Sequence of chain 1.DB:
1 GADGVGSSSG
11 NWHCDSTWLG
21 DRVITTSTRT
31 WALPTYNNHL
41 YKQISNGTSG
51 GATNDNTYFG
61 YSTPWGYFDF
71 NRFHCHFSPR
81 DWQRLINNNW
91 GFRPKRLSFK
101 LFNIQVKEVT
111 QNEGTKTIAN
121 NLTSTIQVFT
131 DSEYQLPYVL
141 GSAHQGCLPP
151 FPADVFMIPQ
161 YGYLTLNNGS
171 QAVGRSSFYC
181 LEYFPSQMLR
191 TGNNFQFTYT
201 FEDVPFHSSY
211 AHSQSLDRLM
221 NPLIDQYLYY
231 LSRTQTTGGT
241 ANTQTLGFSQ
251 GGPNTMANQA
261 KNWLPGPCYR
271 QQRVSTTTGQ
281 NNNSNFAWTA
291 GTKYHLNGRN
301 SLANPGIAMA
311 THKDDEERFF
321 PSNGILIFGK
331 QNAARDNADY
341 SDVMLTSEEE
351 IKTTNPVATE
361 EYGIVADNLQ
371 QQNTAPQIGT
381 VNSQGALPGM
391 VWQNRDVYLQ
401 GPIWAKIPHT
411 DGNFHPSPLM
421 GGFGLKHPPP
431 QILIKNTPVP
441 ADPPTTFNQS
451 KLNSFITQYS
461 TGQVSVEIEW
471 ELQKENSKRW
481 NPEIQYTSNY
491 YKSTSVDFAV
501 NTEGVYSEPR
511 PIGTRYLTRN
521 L

Binding-site contacts:
Ligand atom O5' contacts residue DC1 of chain 1.OF at 2.5 Å (h-bond).
Ligand atom OP2 contacts residue DC1 of chain 1.OF at 2.5 Å (h-bond).
Ligand atom P contacts residue DC1 of chain 1.OF at 1.6 Å.
Ligand atom C1' contacts residue PRO416 of chain 1.DB at 4.3 Å (hydrophobic).
Ligand atom N9 contacts residue HIS415 of chain 1.DB at 4.3 Å.
Ligand atom C5 contacts residue PRO205 of chain 1.DB at 3.6 Å (hydrophobic).
Ligand atom N1 contacts residue PRO416 of chain 1.DB at 3.1 Å (h-bond).
Ligand atom C4' contacts residue DC1 of chain 1.OF at 4.5 Å.
Ligand atom N6 contacts residue PRO416 of chain 1.DB at 4.3 Å.
Ligand atom N3 contacts residue PRO416 of chain 1.DB at 3.5 Å.
Ligand atom C5 contacts residue HIS415 of chain 1.DB at 4.4 Å.
Ligand atom OP1 contacts residue DC1 of chain 1.OF at 2.5 Å (h-bond).
Ligand atom C2 contacts residue GLY424 of chain 1.DB at 4.2 Å.
Ligand atom C4 contacts residue PRO205 of chain 1.DB at 4.2 Å (hydrophobic).
Ligand atom N7 contacts residue PRO205 of chain 1.DB at 3.7 Å.
Ligand atom N6 contacts residue SER417 of chain 1.DB at 4.3 Å.
Ligand atom N6 contacts residue ASN394 of chain 1.DB at 4.0 Å.
Ligand atom N1 contacts residue VAL204 of chain 1.DB at 4.4 Å.
Ligand atom C6 contacts residue PRO416 of chain 1.DB at 3.7 Å (hydrophobic).
Ligand atom C8 contacts residue PRO205 of chain 1.DB at 4.3 Å (hydrophobic).
Ligand atom N7 contacts residue HIS415 of chain 1.DB at 3.6 Å.
Ligand atom N1 contacts residue PRO205 of chain 1.DB at 4.4 Å.
Ligand atom C2' contacts residue HIS415 of chain 1.DB at 4.3 Å.
Ligand atom C6 contacts residue PRO205 of chain 1.DB at 3.7 Å (hydrophobic).
Ligand atom C8 contacts residue HIS415 of chain 1.DB at 3.6 Å.
Ligand atom N9 contacts residue PRO416 of chain 1.DB at 4.4 Å.
Ligand atom C5 contacts residue PRO416 of chain 1.DB at 4.2 Å (hydrophobic).
Ligand atom C4 contacts residue PRO416 of chain 1.DB at 4.1 Å (hydrophobic).
Ligand atom C2 contacts residue PRO416 of chain 1.DB at 3.1 Å (hydrophobic).
Ligand atom C5' contacts residue DC1 of chain 1.OF at 3.1 Å.
Ligand atom N1 contacts residue GLY424 of chain 1.DB at 4.1 Å.
Ligand atom N6 contacts residue PRO205 of chain 1.DB at 3.9 Å.

This protein binds this small molecule.
Small molecule (SMILES): Nc1ncnc2c1ncn2[C@H]1C[C@H](O)[C@@H](COP(=O)(O)O)O1